A protein and the small-molecule ligand that binds it are described below.
Small molecule (SMILES): CC(=O)N[C@@H]1[C@@H](O)[C@H](O)[C@@H](CO)O[C@H]1O

Binding-site contacts:
Ligand atom C8 contacts residue ASN59 of chain 1.C at 3.6 Å.
Ligand atom O5 contacts residue TYR26 of chain 1.C at 4.0 Å.
Ligand atom C1 contacts residue TYR26 of chain 1.C at 3.5 Å (hydrophobic).
Ligand atom N2 contacts residue ASN59 of chain 1.C at 2.8 Å (h-bond).
Ligand atom C3 contacts residue ASN59 of chain 1.C at 3.8 Å.
Ligand atom O5 contacts residue ASN59 of chain 1.C at 2.4 Å (h-bond).
Ligand atom O7 contacts residue ASN59 of chain 1.C at 3.8 Å.
Ligand atom C5 contacts residue TYR26 of chain 1.C at 4.0 Å (hydrophobic).
Ligand atom C7 contacts residue ASN59 of chain 1.C at 3.3 Å.
Ligand atom C5 contacts residue ASN59 of chain 1.C at 3.6 Å.
Ligand atom C1 contacts residue ASN59 of chain 1.C at 1.4 Å.
Ligand atom C4 contacts residue ASN59 of chain 1.C at 4.3 Å.
Ligand atom N2 contacts residue TYR26 of chain 1.C at 4.4 Å.
Ligand atom C2 contacts residue TYR26 of chain 1.C at 4.5 Å (hydrophobic).
Ligand atom C2 contacts residue ASN59 of chain 1.C at 2.5 Å.

Sequence of chain 1.C:
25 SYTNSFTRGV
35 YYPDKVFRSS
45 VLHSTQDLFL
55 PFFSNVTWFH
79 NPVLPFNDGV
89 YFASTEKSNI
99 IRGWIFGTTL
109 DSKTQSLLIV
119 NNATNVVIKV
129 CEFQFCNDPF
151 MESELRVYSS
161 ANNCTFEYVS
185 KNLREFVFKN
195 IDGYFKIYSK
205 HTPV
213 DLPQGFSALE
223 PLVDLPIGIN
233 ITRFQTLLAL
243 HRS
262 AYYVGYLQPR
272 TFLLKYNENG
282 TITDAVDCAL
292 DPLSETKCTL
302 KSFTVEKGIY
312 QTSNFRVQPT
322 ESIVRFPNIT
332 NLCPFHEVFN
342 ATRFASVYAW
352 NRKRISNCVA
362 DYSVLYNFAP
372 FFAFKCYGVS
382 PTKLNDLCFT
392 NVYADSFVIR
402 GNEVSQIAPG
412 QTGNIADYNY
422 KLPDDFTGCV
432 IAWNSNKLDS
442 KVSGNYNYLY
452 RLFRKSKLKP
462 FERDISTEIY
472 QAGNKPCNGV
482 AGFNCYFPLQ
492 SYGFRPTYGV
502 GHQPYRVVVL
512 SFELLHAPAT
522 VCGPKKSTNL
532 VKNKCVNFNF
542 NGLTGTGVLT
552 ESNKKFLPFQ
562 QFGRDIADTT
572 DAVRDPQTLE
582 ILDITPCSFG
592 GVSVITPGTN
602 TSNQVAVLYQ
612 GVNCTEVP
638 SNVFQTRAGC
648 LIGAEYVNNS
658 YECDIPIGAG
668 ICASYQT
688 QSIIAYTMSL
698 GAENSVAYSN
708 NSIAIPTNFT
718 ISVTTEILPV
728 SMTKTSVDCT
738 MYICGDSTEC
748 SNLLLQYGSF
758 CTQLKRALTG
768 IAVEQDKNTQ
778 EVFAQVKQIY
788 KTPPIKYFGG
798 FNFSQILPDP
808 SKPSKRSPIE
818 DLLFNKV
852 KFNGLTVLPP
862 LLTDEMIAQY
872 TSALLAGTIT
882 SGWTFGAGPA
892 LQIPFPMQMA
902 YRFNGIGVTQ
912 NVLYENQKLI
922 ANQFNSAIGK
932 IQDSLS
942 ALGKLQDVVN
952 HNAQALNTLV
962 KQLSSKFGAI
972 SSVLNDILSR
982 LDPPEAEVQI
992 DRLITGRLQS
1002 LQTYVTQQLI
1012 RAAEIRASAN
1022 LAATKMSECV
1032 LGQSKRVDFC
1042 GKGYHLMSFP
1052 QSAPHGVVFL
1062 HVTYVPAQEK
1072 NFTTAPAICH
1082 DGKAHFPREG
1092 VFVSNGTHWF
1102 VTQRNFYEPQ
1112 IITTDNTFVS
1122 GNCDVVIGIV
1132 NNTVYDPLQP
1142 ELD